Sequence of chain 1.B:
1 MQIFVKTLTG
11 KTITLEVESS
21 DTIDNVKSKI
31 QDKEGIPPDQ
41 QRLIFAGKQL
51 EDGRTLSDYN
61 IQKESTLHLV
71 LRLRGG

Sequence of chain 1.A:
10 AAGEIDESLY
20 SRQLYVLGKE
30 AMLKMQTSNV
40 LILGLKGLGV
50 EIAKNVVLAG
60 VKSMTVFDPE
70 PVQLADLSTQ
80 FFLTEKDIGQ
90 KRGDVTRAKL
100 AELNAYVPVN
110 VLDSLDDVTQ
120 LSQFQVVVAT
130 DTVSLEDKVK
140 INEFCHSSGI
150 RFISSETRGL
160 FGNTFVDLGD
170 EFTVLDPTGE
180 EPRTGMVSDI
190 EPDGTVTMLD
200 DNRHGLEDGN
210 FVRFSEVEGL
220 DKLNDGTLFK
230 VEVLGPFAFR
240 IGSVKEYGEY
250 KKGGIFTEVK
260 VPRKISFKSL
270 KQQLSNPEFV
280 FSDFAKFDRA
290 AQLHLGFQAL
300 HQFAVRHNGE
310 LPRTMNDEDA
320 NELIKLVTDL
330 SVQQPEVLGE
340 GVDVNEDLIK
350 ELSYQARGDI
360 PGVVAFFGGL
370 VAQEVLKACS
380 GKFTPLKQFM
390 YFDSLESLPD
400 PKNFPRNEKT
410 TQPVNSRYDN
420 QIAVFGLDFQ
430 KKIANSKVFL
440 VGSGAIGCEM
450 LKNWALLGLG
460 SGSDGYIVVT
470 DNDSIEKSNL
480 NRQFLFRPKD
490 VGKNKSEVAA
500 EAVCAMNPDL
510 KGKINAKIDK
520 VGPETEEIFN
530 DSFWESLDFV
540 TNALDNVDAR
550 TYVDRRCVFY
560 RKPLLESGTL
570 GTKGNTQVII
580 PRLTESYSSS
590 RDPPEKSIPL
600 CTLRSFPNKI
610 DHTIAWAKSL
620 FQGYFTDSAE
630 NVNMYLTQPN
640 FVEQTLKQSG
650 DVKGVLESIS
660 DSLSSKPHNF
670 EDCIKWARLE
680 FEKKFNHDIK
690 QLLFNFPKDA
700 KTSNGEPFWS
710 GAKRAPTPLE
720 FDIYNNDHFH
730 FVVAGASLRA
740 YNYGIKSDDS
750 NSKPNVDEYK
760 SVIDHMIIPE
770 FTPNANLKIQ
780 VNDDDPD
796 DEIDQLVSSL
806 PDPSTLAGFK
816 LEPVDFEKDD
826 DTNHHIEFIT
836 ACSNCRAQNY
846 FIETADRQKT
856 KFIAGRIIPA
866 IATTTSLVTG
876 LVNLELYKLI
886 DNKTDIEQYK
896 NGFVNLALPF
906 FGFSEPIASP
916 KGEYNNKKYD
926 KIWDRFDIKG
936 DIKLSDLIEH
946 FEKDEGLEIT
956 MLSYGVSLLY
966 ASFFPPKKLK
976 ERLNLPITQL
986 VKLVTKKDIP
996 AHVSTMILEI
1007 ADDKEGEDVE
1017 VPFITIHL

Binding-site contacts:
Ligand atom C17 contacts residue ASP470 of chain 1.A at 3.4 Å.
Ligand atom C6 contacts residue ALA548 of chain 1.A at 3.5 Å (hydrophobic).
Ligand atom C6 contacts residue VAL520 of chain 1.A at 3.5 Å (hydrophobic).
Ligand atom O5 contacts residue GLY76 of chain 1.B at 3.7 Å.
Ligand atom C15 contacts residue ASP544 of chain 1.A at 3.2 Å.
Ligand atom O5 contacts residue ASP544 of chain 1.A at 3.5 Å (salt-bridge).
Ligand atom C2 contacts residue ASP470 of chain 1.A at 3.4 Å.
Ligand atom N4 contacts residue ASN545 of chain 1.A at 3.3 Å (h-bond).
Ligand atom C contacts residue ALA542 of chain 1.A at 3.3 Å (hydrophobic).
Ligand atom N5 contacts residue GLY76 of chain 1.B at 1.4 Å.
Ligand atom O4 contacts residue GLY76 of chain 1.B at 3.1 Å.
Ligand atom C16 contacts residue ASP470 of chain 1.A at 3.6 Å.
Ligand atom C7 contacts residue ALA548 of chain 1.A at 3.5 Å (hydrophobic).
Ligand atom O contacts residue GLY443 of chain 1.A at 3.5 Å.
Ligand atom O3 contacts residue LYS494 of chain 1.A at 2.8 Å (salt-bridge).
Ligand atom O1 contacts residue ALA542 of chain 1.A at 3.5 Å (h-bond).
Ligand atom O4 contacts residue GLN482 of chain 1.A at 3.1 Å (h-bond).
Ligand atom O5 contacts residue SO41 of chain 1.F at 3.4 Å (h-bond).
Ligand atom N2 contacts residue VAL520 of chain 1.A at 3.0 Å (h-bond).
Ligand atom C7 contacts residue VAL520 of chain 1.A at 3.1 Å (hydrophobic).
Ligand atom O2 contacts residue ASP470 of chain 1.A at 2.7 Å (salt-bridge).
Ligand atom S contacts residue GLY76 of chain 1.B at 2.6 Å.
Ligand atom C1 contacts residue ASP470 of chain 1.A at 3.4 Å.
Ligand atom O3 contacts residue ASP470 of chain 1.A at 2.6 Å (salt-bridge).
Ligand atom O4 contacts residue ARG481 of chain 1.A at 3.3 Å (salt-bridge).
Ligand atom C16 contacts residue ASP544 of chain 1.A at 3.6 Å.
Ligand atom N contacts residue LEU543 of chain 1.A at 3.7 Å.
Ligand atom O2 contacts residue ASP472 of chain 1.A at 3.0 Å.
Ligand atom N3 contacts residue ALA548 of chain 1.A at 3.7 Å.
Ligand atom C contacts residue GLY76 of chain 1.B at 3.6 Å.
Ligand atom O4 contacts residue ALA444 of chain 1.A at 3.0 Å (h-bond).
Ligand atom C15 contacts residue LEU543 of chain 1.A at 3.6 Å (hydrophobic).
Ligand atom N4 contacts residue LEU543 of chain 1.A at 3.5 Å.
Ligand atom C1 contacts residue ALA542 of chain 1.A at 3.6 Å (hydrophobic).
Ligand atom N3 contacts residue VAL520 of chain 1.A at 2.9 Å (h-bond).
Ligand atom C14 contacts residue LEU543 of chain 1.A at 3.5 Å (hydrophobic).
Ligand atom C15 contacts residue ASN545 of chain 1.A at 3.6 Å.
Ligand atom O1 contacts residue ASP470 of chain 1.A at 3.6 Å.
Ligand atom C3 contacts residue LEU543 of chain 1.A at 3.6 Å (hydrophobic).
Ligand atom O contacts residue GLY76 of chain 1.B at 2.9 Å (h-bond).

This small molecule binds to this protein.
Small molecule (SMILES): C#Cc1cccc(Nc2ncnc3c2ncn3[C@@H]2O[C@H](COS(N)(=O)=O)[C@@H](O)[C@H]2O)c1